Sequence of chain 1.A:
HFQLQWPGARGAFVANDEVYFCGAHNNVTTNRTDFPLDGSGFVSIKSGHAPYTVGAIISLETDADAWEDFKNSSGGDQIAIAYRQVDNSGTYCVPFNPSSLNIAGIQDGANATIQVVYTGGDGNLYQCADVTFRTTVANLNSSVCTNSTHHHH

A protein and the small-molecule ligand that binds it are described below.
Small molecule (SMILES): CC(=O)N[C@@H]1[C@@H](O)[C@H](O)[C@@H](CO)O[C@H]1O

Binding-site contacts:
Ligand atom O5 contacts residue GLY76 of chain 1.A at 3.8 Å.
Ligand atom O5 contacts residue ASN72 of chain 1.A at 2.2 Å (h-bond).
Ligand atom O6 contacts residue ASP77 of chain 1.A at 2.7 Å (salt-bridge).
Ligand atom O5 contacts residue ASP77 of chain 1.A at 3.3 Å (salt-bridge).
Ligand atom C5 contacts residue ASN72 of chain 1.A at 3.5 Å.
Ligand atom C1 contacts residue SER74 of chain 1.A at 3.8 Å.
Ligand atom C5 contacts residue GLY76 of chain 1.A at 4.2 Å.
Ligand atom O7 contacts residue ASN72 of chain 1.A at 3.9 Å.
Ligand atom C5 contacts residue ASP77 of chain 1.A at 4.0 Å.
Ligand atom N2 contacts residue SER74 of chain 1.A at 3.1 Å (h-bond).
Ligand atom O6 contacts residue ILE79 of chain 1.A at 4.1 Å.
Ligand atom C7 contacts residue SER74 of chain 1.A at 4.0 Å.
Ligand atom C8 contacts residue SER73 of chain 1.A at 3.3 Å.
Ligand atom C8 contacts residue ASN72 of chain 1.A at 4.3 Å.
Ligand atom O6 contacts residue GLY76 of chain 1.A at 3.6 Å.
Ligand atom C4 contacts residue ASN72 of chain 1.A at 4.1 Å.
Ligand atom C6 contacts residue ASP77 of chain 1.A at 3.5 Å.
Ligand atom C7 contacts residue ASN72 of chain 1.A at 3.5 Å.
Ligand atom C8 contacts residue SER74 of chain 1.A at 3.9 Å.
Ligand atom C2 contacts residue ASN72 of chain 1.A at 2.4 Å.
Ligand atom N2 contacts residue ASN72 of chain 1.A at 2.9 Å (h-bond).
Ligand atom C1 contacts residue GLY76 of chain 1.A at 4.0 Å.
Ligand atom C3 contacts residue SER74 of chain 1.A at 4.4 Å.
Ligand atom C1 contacts residue ASP77 of chain 1.A at 4.4 Å.
Ligand atom C1 contacts residue ASN72 of chain 1.A at 1.4 Å.
Ligand atom C3 contacts residue ASN72 of chain 1.A at 3.7 Å.
Ligand atom C2 contacts residue SER74 of chain 1.A at 3.9 Å.
Ligand atom C6 contacts residue ILE79 of chain 1.A at 4.3 Å (hydrophobic).